A small-molecule ligand and the protein it binds are described below.
Small molecule (SMILES): CC(=O)N[C@H]1[C@H](O[C@H]2[C@H](O)[C@@H](NC(C)=O)CO[C@@H]2CO)O[C@H](CO)[C@@H](O[C@H]2O[C@H](CO[C@H]3O[C@H](CO[C@H]4O[C@H](CO)[C@@H](O)[C@H](O)[C@@H]4O)[C@@H](O)[C@H](O)[C@@H]3O)[C@@H](O)[C@H](O)[C@@H]2O)[C@@H]1O

Sequence of chain 1.A:
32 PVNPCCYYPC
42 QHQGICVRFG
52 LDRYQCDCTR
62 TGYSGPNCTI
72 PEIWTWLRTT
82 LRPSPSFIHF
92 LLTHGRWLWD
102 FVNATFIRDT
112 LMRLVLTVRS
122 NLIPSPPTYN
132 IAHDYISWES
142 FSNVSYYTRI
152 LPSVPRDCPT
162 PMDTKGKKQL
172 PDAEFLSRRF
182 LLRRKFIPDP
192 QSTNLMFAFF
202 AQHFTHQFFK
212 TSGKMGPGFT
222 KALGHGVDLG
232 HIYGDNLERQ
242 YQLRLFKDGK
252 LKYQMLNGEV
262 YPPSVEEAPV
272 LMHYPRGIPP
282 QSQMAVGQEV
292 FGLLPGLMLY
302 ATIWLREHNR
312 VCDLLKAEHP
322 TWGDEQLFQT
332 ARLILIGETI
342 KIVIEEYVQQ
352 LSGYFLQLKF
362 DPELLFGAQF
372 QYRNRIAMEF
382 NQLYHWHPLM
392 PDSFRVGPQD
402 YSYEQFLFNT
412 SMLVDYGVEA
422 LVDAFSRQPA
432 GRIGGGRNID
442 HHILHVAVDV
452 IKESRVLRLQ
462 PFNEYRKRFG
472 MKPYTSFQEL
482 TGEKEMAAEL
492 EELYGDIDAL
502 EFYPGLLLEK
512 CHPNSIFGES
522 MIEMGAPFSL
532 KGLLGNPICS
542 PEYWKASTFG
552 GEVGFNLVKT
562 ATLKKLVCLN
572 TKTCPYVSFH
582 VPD

Sequence of chain 1.B:
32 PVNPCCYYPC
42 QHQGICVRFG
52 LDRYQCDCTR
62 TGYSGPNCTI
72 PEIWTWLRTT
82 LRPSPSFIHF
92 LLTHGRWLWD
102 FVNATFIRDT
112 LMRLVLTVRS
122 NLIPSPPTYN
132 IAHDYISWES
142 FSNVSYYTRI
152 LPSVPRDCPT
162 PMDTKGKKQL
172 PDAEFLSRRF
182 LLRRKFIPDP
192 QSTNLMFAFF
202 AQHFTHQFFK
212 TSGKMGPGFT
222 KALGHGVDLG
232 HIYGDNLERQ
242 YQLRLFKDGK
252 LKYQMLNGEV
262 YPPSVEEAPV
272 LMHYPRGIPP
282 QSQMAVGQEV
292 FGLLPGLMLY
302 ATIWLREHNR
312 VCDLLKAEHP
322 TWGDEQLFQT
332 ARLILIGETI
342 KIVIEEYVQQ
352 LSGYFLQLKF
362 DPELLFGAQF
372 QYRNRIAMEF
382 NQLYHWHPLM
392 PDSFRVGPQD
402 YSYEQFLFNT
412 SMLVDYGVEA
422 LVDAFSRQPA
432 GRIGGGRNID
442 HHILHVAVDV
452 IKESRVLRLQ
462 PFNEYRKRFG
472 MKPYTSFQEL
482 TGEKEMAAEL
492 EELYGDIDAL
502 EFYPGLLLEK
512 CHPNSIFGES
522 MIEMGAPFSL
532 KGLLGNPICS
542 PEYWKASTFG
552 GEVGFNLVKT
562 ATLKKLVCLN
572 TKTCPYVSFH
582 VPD

Binding-site contacts:
Ligand atom O6 contacts residue TYR242 of chain 1.A at 4.0 Å.
Ligand atom O6 contacts residue PRO270 of chain 1.A at 4.5 Å.
Ligand atom C5 contacts residue TYR147 of chain 1.B at 4.2 Å (hydrophobic).
Ligand atom O7 contacts residue ASN144 of chain 1.B at 3.6 Å (h-bond).
Ligand atom C6 contacts residue TYR242 of chain 1.A at 3.2 Å (hydrophobic).
Ligand atom O6 contacts residue TYR147 of chain 1.B at 3.2 Å (h-bond).
Ligand atom O7 contacts residue GLU140 of chain 1.B at 4.1 Å.
Ligand atom O6 contacts residue LEU238 of chain 1.A at 3.6 Å.
Ligand atom C7 contacts residue ASN144 of chain 1.B at 3.5 Å.
Ligand atom O6 contacts residue GLN243 of chain 1.A at 3.6 Å.
Ligand atom C3 contacts residue ASN144 of chain 1.B at 3.8 Å.
Ligand atom O5 contacts residue GLU140 of chain 1.B at 4.3 Å.
Ligand atom C8 contacts residue PHE220 of chain 1.B at 4.5 Å (hydrophobic).
Ligand atom C4 contacts residue LEU238 of chain 1.A at 4.2 Å (hydrophobic).
Ligand atom C1 contacts residue TYR147 of chain 1.B at 3.9 Å (hydrophobic).
Ligand atom N2 contacts residue SER146 of chain 1.B at 4.1 Å.
Ligand atom O5 contacts residue LEU238 of chain 1.A at 4.1 Å.
Ligand atom O7 contacts residue LEU238 of chain 1.A at 4.3 Å.
Ligand atom C8 contacts residue MET216 of chain 1.B at 3.5 Å (hydrophobic).
Ligand atom N2 contacts residue ASN144 of chain 1.B at 3.0 Å (h-bond).
Ligand atom C8 contacts residue ASN144 of chain 1.B at 4.0 Å.
Ligand atom C5 contacts residue PHE220 of chain 1.B at 4.4 Å (hydrophobic).
Ligand atom C6 contacts residue GLN243 of chain 1.A at 3.8 Å.
Ligand atom C4 contacts residue ASN144 of chain 1.B at 4.2 Å.
Ligand atom C1 contacts residue SER146 of chain 1.B at 3.7 Å.
Ligand atom O5 contacts residue ASN144 of chain 1.B at 2.3 Å (h-bond).
Ligand atom C2 contacts residue ASN144 of chain 1.B at 2.5 Å.
Ligand atom C5 contacts residue TYR242 of chain 1.A at 3.9 Å (hydrophobic).
Ligand atom C1 contacts residue GLU140 of chain 1.B at 4.2 Å.
Ligand atom C5 contacts residue ASN144 of chain 1.B at 3.6 Å.
Ligand atom C6 contacts residue TYR147 of chain 1.B at 3.6 Å (hydrophobic).
Ligand atom C6 contacts residue PRO270 of chain 1.A at 3.7 Å (hydrophobic).
Ligand atom C6 contacts residue GLU239 of chain 1.A at 4.3 Å.
Ligand atom C5 contacts residue LEU238 of chain 1.A at 4.4 Å (hydrophobic).
Ligand atom O6 contacts residue GLU239 of chain 1.A at 3.1 Å (salt-bridge).
Ligand atom C1 contacts residue ASN144 of chain 1.B at 1.4 Å.
Ligand atom C6 contacts residue LEU238 of chain 1.A at 4.2 Å (hydrophobic).
Ligand atom C2 contacts residue SER146 of chain 1.B at 4.4 Å.
Ligand atom O5 contacts residue TYR147 of chain 1.B at 3.6 Å.